The small molecule below binds the protein below.
Small molecule (SMILES): CC(=O)N[C@@H]1[C@@H](O)[C@H](O)[C@@H](CO)O[C@H]1O

Sequence of chain 1.A:
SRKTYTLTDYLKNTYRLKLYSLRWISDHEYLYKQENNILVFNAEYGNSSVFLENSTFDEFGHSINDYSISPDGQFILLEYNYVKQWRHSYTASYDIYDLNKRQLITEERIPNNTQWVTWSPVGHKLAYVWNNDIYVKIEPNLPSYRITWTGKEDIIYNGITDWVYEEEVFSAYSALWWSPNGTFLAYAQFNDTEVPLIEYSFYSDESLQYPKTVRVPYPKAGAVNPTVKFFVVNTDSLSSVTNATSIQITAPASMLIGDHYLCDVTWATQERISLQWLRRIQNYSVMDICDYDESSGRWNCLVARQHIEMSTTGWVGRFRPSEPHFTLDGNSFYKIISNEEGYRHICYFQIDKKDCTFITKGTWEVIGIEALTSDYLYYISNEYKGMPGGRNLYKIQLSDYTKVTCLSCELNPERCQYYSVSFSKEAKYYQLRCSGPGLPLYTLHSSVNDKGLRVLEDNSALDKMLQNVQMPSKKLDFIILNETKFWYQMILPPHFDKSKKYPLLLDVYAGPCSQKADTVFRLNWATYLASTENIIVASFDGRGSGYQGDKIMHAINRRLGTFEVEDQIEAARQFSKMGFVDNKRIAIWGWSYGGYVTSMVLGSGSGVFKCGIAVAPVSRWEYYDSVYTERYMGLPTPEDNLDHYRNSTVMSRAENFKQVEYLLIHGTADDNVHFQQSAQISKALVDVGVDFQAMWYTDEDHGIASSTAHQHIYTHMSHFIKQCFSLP

Binding-site contacts:
Ligand atom C7 contacts residue ASN191 of chain 1.A at 3.8 Å.
Ligand atom O7 contacts residue ASN191 of chain 1.A at 3.6 Å (h-bond).
Ligand atom C5 contacts residue THR193 of chain 1.A at 4.3 Å.
Ligand atom O7 contacts residue GLN189 of chain 1.A at 4.2 Å.
Ligand atom C7 contacts residue ILE156 of chain 1.A at 3.8 Å (hydrophobic).
Ligand atom O6 contacts residue GLU194 of chain 1.A at 3.8 Å.
Ligand atom N2 contacts residue ASN191 of chain 1.A at 3.5 Å (h-bond).
Ligand atom C1 contacts residue THR193 of chain 1.A at 3.4 Å.
Ligand atom O5 contacts residue ASN191 of chain 1.A at 2.5 Å (h-bond).
Ligand atom N2 contacts residue ILE156 of chain 1.A at 3.7 Å.
Ligand atom C2 contacts residue ASN191 of chain 1.A at 3.1 Å.
Ligand atom O6 contacts residue THR193 of chain 1.A at 4.4 Å.
Ligand atom C8 contacts residue THR150 of chain 1.A at 4.1 Å.
Ligand atom C8 contacts residue ILE156 of chain 1.A at 3.8 Å (hydrophobic).
Ligand atom C3 contacts residue ASN191 of chain 1.A at 4.4 Å.
Ligand atom O6 contacts residue ASN191 of chain 1.A at 4.5 Å.
Ligand atom C1 contacts residue ILE156 of chain 1.A at 4.4 Å (hydrophobic).
Ligand atom C1 contacts residue ASN191 of chain 1.A at 2.1 Å.
Ligand atom O5 contacts residue THR193 of chain 1.A at 4.0 Å.
Ligand atom O7 contacts residue LYS229 of chain 1.A at 3.9 Å.
Ligand atom O7 contacts residue ILE156 of chain 1.A at 4.3 Å.
Ligand atom C5 contacts residue ASN191 of chain 1.A at 3.9 Å.